Sequence of chain 1.C:
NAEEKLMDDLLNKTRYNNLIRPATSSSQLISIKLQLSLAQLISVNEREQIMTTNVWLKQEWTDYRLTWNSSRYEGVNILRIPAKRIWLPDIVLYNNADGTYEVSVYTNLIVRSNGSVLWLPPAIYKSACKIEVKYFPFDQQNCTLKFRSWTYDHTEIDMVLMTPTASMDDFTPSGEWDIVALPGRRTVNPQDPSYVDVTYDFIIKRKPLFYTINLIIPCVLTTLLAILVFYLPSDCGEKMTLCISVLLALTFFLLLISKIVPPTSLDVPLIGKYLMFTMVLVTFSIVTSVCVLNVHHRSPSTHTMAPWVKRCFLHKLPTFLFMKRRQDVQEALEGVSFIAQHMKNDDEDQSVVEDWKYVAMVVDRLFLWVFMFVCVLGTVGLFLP

The small molecule below binds the protein below.
Small molecule (SMILES): CC(=O)N[C@H]1[C@H](O[C@H]2[C@H](O)[C@@H](NC(C)=O)CO[C@@H]2CO)O[C@H](CO)[C@@H](O[C@@H]2O[C@H](CO)[C@@H](O)[C@H](O)[C@@H]2O)[C@@H]1O

Binding-site contacts:
Ligand atom C1 contacts residue SER119 of chain 1.C at 4.1 Å.
Ligand atom C1 contacts residue ASN117 of chain 1.C at 1.4 Å.
Ligand atom N2 contacts residue ARG115 of chain 1.C at 3.8 Å.
Ligand atom O5 contacts residue SER119 of chain 1.C at 4.3 Å.
Ligand atom C8 contacts residue ARG115 of chain 1.C at 4.4 Å.
Ligand atom C4 contacts residue ASN117 of chain 1.C at 4.1 Å.
Ligand atom C7 contacts residue ASN117 of chain 1.C at 3.3 Å.
Ligand atom O7 contacts residue ASN117 of chain 1.C at 3.5 Å.
Ligand atom N2 contacts residue ASN117 of chain 1.C at 2.9 Å (h-bond).
Ligand atom C3 contacts residue ASN117 of chain 1.C at 3.8 Å.
Ligand atom C2 contacts residue ASN117 of chain 1.C at 2.4 Å.
Ligand atom C8 contacts residue ASN117 of chain 1.C at 4.2 Å.
Ligand atom O5 contacts residue ASN117 of chain 1.C at 2.4 Å (h-bond).
Ligand atom C5 contacts residue ASN117 of chain 1.C at 3.7 Å.
Ligand atom C2 contacts residue ARG115 of chain 1.C at 4.4 Å.